Binding-site contacts:
Ligand atom C2' contacts residue PRO204 of chain 1.R at 4.0 Å (hydrophobic).
Ligand atom C4 contacts residue VAL203 of chain 1.R at 4.1 Å (hydrophobic).
Ligand atom C2 contacts residue DA1 of chain 1.RC at 4.2 Å.
Ligand atom O3' contacts residue DA1 of chain 1.RC at 1.6 Å.
Ligand atom C2' contacts residue DA1 of chain 1.RC at 2.9 Å.
Ligand atom C5 contacts residue PRO204 of chain 1.R at 3.6 Å (hydrophobic).
Ligand atom N4 contacts residue PRO204 of chain 1.R at 4.2 Å.
Ligand atom C4' contacts residue DA1 of chain 1.RC at 4.0 Å.
Ligand atom N4 contacts residue ASP202 of chain 1.R at 2.4 Å (salt-bridge).
Ligand atom N1 contacts residue PRO204 of chain 1.R at 4.2 Å.
Ligand atom C1' contacts residue DA1 of chain 1.RC at 3.9 Å.
Ligand atom C6 contacts residue ASP202 of chain 1.R at 4.3 Å.
Ligand atom C5 contacts residue ASP202 of chain 1.R at 3.1 Å.
Ligand atom C4 contacts residue PRO204 of chain 1.R at 3.8 Å (hydrophobic).
Ligand atom N4 contacts residue VAL203 of chain 1.R at 3.4 Å (h-bond).
Ligand atom C5 contacts residue VAL203 of chain 1.R at 3.8 Å (hydrophobic).
Ligand atom C5' contacts residue PRO204 of chain 1.R at 4.5 Å (hydrophobic).
Ligand atom C3' contacts residue DA1 of chain 1.RC at 2.6 Å.
Ligand atom N3 contacts residue ASP202 of chain 1.R at 4.2 Å.
Ligand atom O2 contacts residue DA1 of chain 1.RC at 3.4 Å (h-bond).
Ligand atom N3 contacts residue PRO204 of chain 1.R at 4.0 Å.
Ligand atom C2 contacts residue PRO204 of chain 1.R at 4.3 Å (hydrophobic).
Ligand atom C4 contacts residue ASP202 of chain 1.R at 3.0 Å.
Ligand atom C6 contacts residue PRO204 of chain 1.R at 3.9 Å (hydrophobic).

Sequence of chain 1.R:
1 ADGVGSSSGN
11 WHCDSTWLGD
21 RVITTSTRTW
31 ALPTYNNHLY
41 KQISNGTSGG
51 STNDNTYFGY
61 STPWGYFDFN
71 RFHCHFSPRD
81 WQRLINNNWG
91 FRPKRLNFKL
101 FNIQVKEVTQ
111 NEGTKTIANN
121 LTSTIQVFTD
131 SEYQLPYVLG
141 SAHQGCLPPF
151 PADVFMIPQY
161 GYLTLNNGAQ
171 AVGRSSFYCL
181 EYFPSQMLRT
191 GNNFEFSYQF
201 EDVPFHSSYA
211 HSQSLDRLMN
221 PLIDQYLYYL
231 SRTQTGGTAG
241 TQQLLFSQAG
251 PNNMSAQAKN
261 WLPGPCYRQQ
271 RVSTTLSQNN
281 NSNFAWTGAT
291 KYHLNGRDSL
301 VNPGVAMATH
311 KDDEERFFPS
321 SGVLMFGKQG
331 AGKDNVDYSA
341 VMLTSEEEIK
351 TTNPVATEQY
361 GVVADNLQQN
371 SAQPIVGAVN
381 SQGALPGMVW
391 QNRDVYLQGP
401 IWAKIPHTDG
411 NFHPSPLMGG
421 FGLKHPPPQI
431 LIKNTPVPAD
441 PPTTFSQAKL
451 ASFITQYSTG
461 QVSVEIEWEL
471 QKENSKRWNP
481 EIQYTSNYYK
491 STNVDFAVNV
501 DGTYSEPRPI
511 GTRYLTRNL

The protein below binds the small molecule below.
Small molecule (SMILES): Nc1ccn([C@H]2C[C@H](O)[C@@H](COP(=O)(O)O)O2)c(=O)n1